Sequence of chain 1.Q:
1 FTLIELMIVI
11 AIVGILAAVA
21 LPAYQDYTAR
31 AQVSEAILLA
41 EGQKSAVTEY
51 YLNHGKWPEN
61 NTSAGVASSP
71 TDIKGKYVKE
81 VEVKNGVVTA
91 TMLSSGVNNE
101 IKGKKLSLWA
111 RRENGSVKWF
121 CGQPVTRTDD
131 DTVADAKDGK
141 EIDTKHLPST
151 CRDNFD

This protein binds this small molecule.
Small molecule (SMILES): NCCOP(=O)(O)O

Binding-site contacts:
Ligand atom O2 contacts residue SER69 of chain 1.Q at 2.8 Å (h-bond).
Ligand atom O4 contacts residue SER69 of chain 1.Q at 3.4 Å (h-bond).
Ligand atom N contacts residue SER68 of chain 1.Q at 4.1 Å.
Ligand atom O4 contacts residue SER68 of chain 1.Q at 3.2 Å.
Ligand atom P contacts residue SER68 of chain 1.Q at 2.6 Å.
Ligand atom O3 contacts residue SER69 of chain 1.Q at 4.4 Å.
Ligand atom O2 contacts residue SER68 of chain 1.Q at 1.5 Å.
Ligand atom O1 contacts residue SER68 of chain 1.Q at 2.9 Å.
Ligand atom P contacts residue SER69 of chain 1.Q at 3.7 Å.
Ligand atom O1 contacts residue THR62 of chain 1.Q at 4.2 Å.
Ligand atom O2 contacts residue ALA67 of chain 1.Q at 4.2 Å.
Ligand atom O3 contacts residue SER68 of chain 1.Q at 3.8 Å.